Binding-site contacts:
Ligand atom O5 contacts residue ALA5 of chain 1.B at 3.8 Å.
Ligand atom O5 contacts residue ASN7 of chain 1.B at 2.4 Å (h-bond).
Ligand atom C5 contacts residue ALA5 of chain 1.B at 4.5 Å (hydrophobic).
Ligand atom C3 contacts residue ASN7 of chain 1.B at 3.6 Å.
Ligand atom C5 contacts residue ASN7 of chain 1.B at 3.6 Å.
Ligand atom C2 contacts residue ASN7 of chain 1.B at 2.2 Å.
Ligand atom C1 contacts residue ALA5 of chain 1.B at 4.5 Å (hydrophobic).
Ligand atom C7 contacts residue ASN7 of chain 1.B at 3.4 Å.
Ligand atom N2 contacts residue ASN7 of chain 1.B at 2.8 Å (h-bond).
Ligand atom C6 contacts residue ALA5 of chain 1.B at 4.3 Å (hydrophobic).
Ligand atom C4 contacts residue ASN7 of chain 1.B at 4.0 Å.
Ligand atom O7 contacts residue ASN7 of chain 1.B at 3.5 Å (h-bond).
Ligand atom C1 contacts residue ASN7 of chain 1.B at 1.4 Å.

Sequence of chain 1.B:
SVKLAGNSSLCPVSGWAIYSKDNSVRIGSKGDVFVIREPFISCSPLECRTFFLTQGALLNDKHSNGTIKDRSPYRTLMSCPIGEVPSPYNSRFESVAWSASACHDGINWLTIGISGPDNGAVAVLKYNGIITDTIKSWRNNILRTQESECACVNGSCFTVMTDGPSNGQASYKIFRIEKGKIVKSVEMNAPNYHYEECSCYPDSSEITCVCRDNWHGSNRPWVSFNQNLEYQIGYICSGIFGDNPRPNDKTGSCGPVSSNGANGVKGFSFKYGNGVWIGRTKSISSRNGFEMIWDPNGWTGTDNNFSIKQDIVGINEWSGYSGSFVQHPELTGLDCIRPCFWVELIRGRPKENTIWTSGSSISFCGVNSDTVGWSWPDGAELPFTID

The small molecule below binds the protein below.
Small molecule (SMILES): CC(=O)N[C@@H]1[C@@H](O)[C@H](O)[C@@H](CO)O[C@H]1O